A small-molecule ligand and the protein it binds are described below.
Small molecule (SMILES): CCN(CCC(=O)O)C(=O)c1cccs1

Sequence of chain 1.A:
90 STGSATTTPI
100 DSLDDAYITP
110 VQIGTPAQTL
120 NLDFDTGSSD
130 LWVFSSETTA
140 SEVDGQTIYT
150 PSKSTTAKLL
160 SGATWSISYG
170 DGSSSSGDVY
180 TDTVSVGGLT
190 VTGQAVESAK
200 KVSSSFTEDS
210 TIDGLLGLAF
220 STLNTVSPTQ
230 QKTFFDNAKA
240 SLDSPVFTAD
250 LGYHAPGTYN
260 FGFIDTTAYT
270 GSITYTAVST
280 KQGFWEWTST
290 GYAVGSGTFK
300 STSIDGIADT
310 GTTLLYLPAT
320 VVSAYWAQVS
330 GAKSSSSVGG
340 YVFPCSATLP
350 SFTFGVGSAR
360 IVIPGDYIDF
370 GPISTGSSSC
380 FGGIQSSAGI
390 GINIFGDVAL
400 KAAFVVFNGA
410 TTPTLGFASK

Binding-site contacts:
Ligand atom C9 contacts residue ALA276 of chain 1.A at 3.8 Å (hydrophobic).
Ligand atom C8 contacts residue THR413 of chain 1.A at 3.8 Å.
Ligand atom O1 contacts residue ILE272 of chain 1.A at 3.9 Å.
Ligand atom C3 contacts residue TYR274 of chain 1.A at 3.2 Å (hydrophobic).
Ligand atom O1 contacts residue TYR274 of chain 1.A at 2.9 Å (h-bond).
Ligand atom O1 contacts residue THR273 of chain 1.A at 3.7 Å.
Ligand atom S contacts residue ALA276 of chain 1.A at 4.3 Å.
Ligand atom C8 contacts residue THR275 of chain 1.A at 3.9 Å.
Ligand atom C7 contacts residue TYR274 of chain 1.A at 3.2 Å (hydrophobic).
Ligand atom C8 contacts residue ALA276 of chain 1.A at 4.2 Å (hydrophobic).
Ligand atom C9 contacts residue THR413 of chain 1.A at 3.8 Å.
Ligand atom C6 contacts residue TYR274 of chain 1.A at 3.8 Å (hydrophobic).
Ligand atom C7 contacts residue THR275 of chain 1.A at 4.1 Å.
Ligand atom C2 contacts residue TYR274 of chain 1.A at 4.0 Å (hydrophobic).
Ligand atom N contacts residue TYR274 of chain 1.A at 4.3 Å.
Ligand atom C4 contacts residue THR273 of chain 1.A at 4.1 Å.
Ligand atom C5 contacts residue TYR274 of chain 1.A at 4.2 Å (hydrophobic).
Ligand atom C3 contacts residue THR273 of chain 1.A at 4.5 Å.
Ligand atom C8 contacts residue TYR274 of chain 1.A at 3.7 Å (hydrophobic).
Ligand atom C9 contacts residue THR275 of chain 1.A at 4.0 Å.
Ligand atom C4 contacts residue TYR274 of chain 1.A at 3.6 Å (hydrophobic).
Ligand atom O contacts residue THR273 of chain 1.A at 4.5 Å.